Binding-site contacts:
Ligand atom F2 contacts residue ALA169 of chain 55.A at 2.2 Å.
Ligand atom F3 contacts residue ALA24 of chain 55.B at 3.9 Å.
Ligand atom CM6 contacts residue ILE184 of chain 55.A at 3.5 Å (hydrophobic).
Ligand atom C6B contacts residue ILE95 of chain 55.A at 3.6 Å (hydrophobic).
Ligand atom O1A contacts residue LEU220 of chain 55.A at 3.4 Å.
Ligand atom C2A contacts residue LEU220 of chain 55.A at 3.8 Å (hydrophobic).
Ligand atom C5B contacts residue ILE184 of chain 55.A at 3.4 Å (hydrophobic).
Ligand atom CM3 contacts residue THR97 of chain 55.A at 3.9 Å.
Ligand atom CM6 contacts residue MET187 of chain 55.A at 3.8 Å (hydrophobic).
Ligand atom F2 contacts residue MET146 of chain 55.A at 3.7 Å.
Ligand atom C1B contacts residue ILE95 of chain 55.A at 3.5 Å (hydrophobic).
Ligand atom F2 contacts residue PHE147 of chain 55.A at 3.2 Å.
Ligand atom F3 contacts residue LEU14 of chain 51.B at 3.9 Å.
Ligand atom C2A contacts residue ILE182 of chain 55.A at 3.6 Å (hydrophobic).
Ligand atom CM6 contacts residue ILE217 of chain 55.A at 3.4 Å (hydrophobic).
Ligand atom F1 contacts residue VAL171 of chain 55.A at 3.0 Å.
Ligand atom O1 contacts residue ILE217 of chain 55.A at 3.2 Å.
Ligand atom C2B contacts residue ILE119 of chain 55.A at 3.5 Å (hydrophobic).
Ligand atom C3B contacts residue ILE119 of chain 55.A at 3.5 Å (hydrophobic).
Ligand atom F2 contacts residue SER170 of chain 55.A at 3.5 Å.
Ligand atom CM2 contacts residue TRP93 of chain 55.A at 3.9 Å (hydrophobic).
Ligand atom F1 contacts residue ALA145 of chain 55.A at 3.0 Å.
Ligand atom N1A contacts residue LEU220 of chain 55.A at 3.0 Å.
Ligand atom C4 contacts residue PHE115 of chain 55.A at 3.3 Å (hydrophobic).
Ligand atom F1 contacts residue SER170 of chain 55.A at 3.7 Å.
Ligand atom N3A contacts residue PHE147 of chain 55.A at 3.6 Å.
Ligand atom F2 contacts residue ALA145 of chain 55.A at 3.0 Å.
Ligand atom CM4 contacts residue ALA145 of chain 55.A at 3.5 Å (hydrophobic).
Ligand atom CM4 contacts residue ILE182 of chain 55.A at 3.6 Å (hydrophobic).
Ligand atom O1B contacts residue ILE95 of chain 55.A at 3.0 Å.
Ligand atom CM4 contacts residue ALA169 of chain 55.A at 3.5 Å (hydrophobic).
Ligand atom F3 contacts residue ILE182 of chain 55.A at 3.2 Å.
Ligand atom O1A contacts residue ILE182 of chain 55.A at 3.9 Å.
Ligand atom N3A contacts residue ILE182 of chain 55.A at 3.0 Å.
Ligand atom N3A contacts residue ILE184 of chain 55.A at 3.9 Å.
Ligand atom C6B contacts residue ILE184 of chain 55.A at 3.7 Å (hydrophobic).
Ligand atom O1A contacts residue ALA145 of chain 55.A at 3.8 Å.
Ligand atom F3 contacts residue ALA169 of chain 55.A at 3.7 Å.
Ligand atom C3A contacts residue ILE182 of chain 55.A at 3.2 Å (hydrophobic).
Ligand atom CM2 contacts residue ILE119 of chain 55.A at 3.5 Å (hydrophobic).

Sequence of chain 55.B:
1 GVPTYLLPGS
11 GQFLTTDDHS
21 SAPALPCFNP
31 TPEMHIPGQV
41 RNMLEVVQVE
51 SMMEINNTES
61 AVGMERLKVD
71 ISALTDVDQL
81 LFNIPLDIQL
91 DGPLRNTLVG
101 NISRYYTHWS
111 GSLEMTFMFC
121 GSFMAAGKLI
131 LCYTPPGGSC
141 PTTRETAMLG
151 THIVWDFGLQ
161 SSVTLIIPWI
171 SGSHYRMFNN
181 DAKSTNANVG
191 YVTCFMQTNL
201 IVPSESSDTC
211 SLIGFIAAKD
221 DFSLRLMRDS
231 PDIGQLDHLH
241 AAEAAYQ

Sequence of chain 55.A:
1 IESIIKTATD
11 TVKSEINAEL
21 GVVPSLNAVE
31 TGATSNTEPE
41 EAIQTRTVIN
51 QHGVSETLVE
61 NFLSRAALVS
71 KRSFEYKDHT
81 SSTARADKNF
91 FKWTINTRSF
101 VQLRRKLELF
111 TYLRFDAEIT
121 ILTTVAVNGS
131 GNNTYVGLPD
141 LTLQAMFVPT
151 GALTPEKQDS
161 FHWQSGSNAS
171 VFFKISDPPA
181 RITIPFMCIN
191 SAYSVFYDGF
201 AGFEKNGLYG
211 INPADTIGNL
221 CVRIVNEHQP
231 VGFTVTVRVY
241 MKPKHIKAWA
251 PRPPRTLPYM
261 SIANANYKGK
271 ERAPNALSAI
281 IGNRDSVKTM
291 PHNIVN

Sequence of chain 51.B:
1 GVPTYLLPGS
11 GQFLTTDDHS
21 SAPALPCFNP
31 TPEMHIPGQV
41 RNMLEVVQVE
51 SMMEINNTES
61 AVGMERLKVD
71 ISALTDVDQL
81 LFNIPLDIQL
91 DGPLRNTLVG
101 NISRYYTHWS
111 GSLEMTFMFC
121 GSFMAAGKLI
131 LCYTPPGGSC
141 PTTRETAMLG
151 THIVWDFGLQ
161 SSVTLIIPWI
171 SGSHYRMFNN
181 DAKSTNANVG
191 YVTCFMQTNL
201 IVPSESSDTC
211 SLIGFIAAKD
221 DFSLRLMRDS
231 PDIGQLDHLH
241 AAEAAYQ

A small-molecule ligand and the protein it binds are described below.
Small molecule (SMILES): Cc1cc(CCCOc2c(C)cc(-c3noc(C(F)(F)F)n3)cc2C)on1